Sequence of chain 58.E:
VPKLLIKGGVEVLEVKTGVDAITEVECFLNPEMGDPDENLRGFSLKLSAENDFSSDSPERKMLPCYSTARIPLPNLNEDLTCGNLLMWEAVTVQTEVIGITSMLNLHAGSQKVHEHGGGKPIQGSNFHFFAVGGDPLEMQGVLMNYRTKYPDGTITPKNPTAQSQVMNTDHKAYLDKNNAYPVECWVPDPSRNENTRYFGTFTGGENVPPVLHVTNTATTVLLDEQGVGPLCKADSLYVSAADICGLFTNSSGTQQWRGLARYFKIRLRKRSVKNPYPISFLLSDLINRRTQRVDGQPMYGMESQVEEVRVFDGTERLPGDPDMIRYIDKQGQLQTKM

Binding-site contacts:
Ligand atom O10 contacts residue PHE75 of chain 58.A at 3.9 Å.
Ligand atom O9 contacts residue LYS68 of chain 58.E at 2.9 Å (salt-bridge).
Ligand atom C9 contacts residue LEU67 of chain 58.E at 4.0 Å (hydrophobic).
Ligand atom C11 contacts residue GLN278 of chain 58.E at 3.5 Å.
Ligand atom C6 contacts residue LYS68 of chain 58.E at 4.0 Å.
Ligand atom O1B contacts residue LYS68 of chain 58.E at 3.1 Å.
Ligand atom O1B contacts residue SER274 of chain 58.E at 3.3 Å (h-bond).
Ligand atom O9 contacts residue GLN278 of chain 58.E at 4.0 Å.
Ligand atom C11 contacts residue HIS138 of chain 58.D at 3.5 Å.
Ligand atom O10 contacts residue LEU62 of chain 58.E at 2.8 Å.
Ligand atom C9 contacts residue GLN278 of chain 58.E at 3.3 Å.
Ligand atom N5 contacts residue GLN278 of chain 58.E at 3.7 Å.
Ligand atom C10 contacts residue GLN278 of chain 58.E at 4.0 Å.
Ligand atom C1 contacts residue THR276 of chain 58.E at 3.3 Å.
Ligand atom C9 contacts residue LYS68 of chain 58.E at 3.8 Å.
Ligand atom O7 contacts residue LEU62 of chain 58.E at 3.3 Å.
Ligand atom N5 contacts residue ASN272 of chain 58.E at 3.2 Å (h-bond).
Ligand atom O8 contacts residue THR276 of chain 58.E at 4.0 Å.
Ligand atom C10 contacts residue ASN272 of chain 58.E at 3.9 Å.
Ligand atom O1A contacts residue LYS68 of chain 58.E at 3.8 Å.
Ligand atom N5 contacts residue LEU62 of chain 58.E at 3.9 Å.
Ligand atom O1B contacts residue THR276 of chain 58.E at 3.4 Å (h-bond).
Ligand atom C11 contacts residue ASN272 of chain 58.E at 3.5 Å.
Ligand atom O8 contacts residue LYS68 of chain 58.E at 3.3 Å.
Ligand atom C7 contacts residue GLN278 of chain 58.E at 3.9 Å.
Ligand atom C11 contacts residue THR276 of chain 58.E at 3.4 Å.
Ligand atom C11 contacts residue PHE75 of chain 58.A at 3.5 Å (hydrophobic).
Ligand atom O9 contacts residue LEU67 of chain 58.E at 3.1 Å.
Ligand atom C1 contacts residue LYS68 of chain 58.E at 3.8 Å.
Ligand atom C11 contacts residue PHE65 of chain 58.E at 3.7 Å (hydrophobic).
Ligand atom O8 contacts residue ASN272 of chain 58.E at 3.5 Å (h-bond).
Ligand atom C7 contacts residue LEU62 of chain 58.E at 3.8 Å (hydrophobic).
Ligand atom O8 contacts residue GLN278 of chain 58.E at 3.5 Å (h-bond).
Ligand atom C10 contacts residue LEU62 of chain 58.E at 3.1 Å (hydrophobic).
Ligand atom O1A contacts residue THR276 of chain 58.E at 2.6 Å (h-bond).
Ligand atom C6 contacts residue ASN272 of chain 58.E at 3.7 Å.
Ligand atom C11 contacts residue PHE270 of chain 58.E at 3.9 Å (hydrophobic).
Ligand atom O1A contacts residue ASN272 of chain 58.E at 3.6 Å.
Ligand atom C11 contacts residue LEU62 of chain 58.E at 3.5 Å (hydrophobic).
Ligand atom C8 contacts residue GLN278 of chain 58.E at 3.7 Å.

Sequence of chain 58.D:
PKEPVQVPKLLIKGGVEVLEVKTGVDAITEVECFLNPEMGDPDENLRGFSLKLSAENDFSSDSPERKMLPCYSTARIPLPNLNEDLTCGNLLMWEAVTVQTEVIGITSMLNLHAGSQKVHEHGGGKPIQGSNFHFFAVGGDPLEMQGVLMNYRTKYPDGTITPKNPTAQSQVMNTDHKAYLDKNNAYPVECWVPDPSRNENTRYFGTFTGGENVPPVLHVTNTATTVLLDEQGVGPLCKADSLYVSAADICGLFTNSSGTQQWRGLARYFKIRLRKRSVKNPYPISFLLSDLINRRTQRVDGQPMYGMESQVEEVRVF

This protein binds this small molecule.
Small molecule (SMILES): CC(=O)N[C@H]1[C@H]([C@H](O)[C@H](O)CO)O[C@@](O[C@H](CO)[C@@H](O)[C@@H]2O[C@@H](C(=O)O)C[C@H](O)[C@H]2NC(C)=O)(C(=O)O)C[C@@H]1O

Sequence of chain 58.A:
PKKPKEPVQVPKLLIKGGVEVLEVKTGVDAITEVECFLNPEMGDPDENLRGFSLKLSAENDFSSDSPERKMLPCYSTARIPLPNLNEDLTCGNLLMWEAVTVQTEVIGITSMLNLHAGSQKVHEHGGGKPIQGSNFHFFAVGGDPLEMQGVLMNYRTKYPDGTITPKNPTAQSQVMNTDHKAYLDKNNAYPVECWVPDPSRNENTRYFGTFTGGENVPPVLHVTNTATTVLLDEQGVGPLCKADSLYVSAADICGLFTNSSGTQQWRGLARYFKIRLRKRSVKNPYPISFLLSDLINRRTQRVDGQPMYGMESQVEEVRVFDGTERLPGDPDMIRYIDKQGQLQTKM